Binding-site contacts:
Ligand atom C3 contacts residue ASN6 of chain 1.B at 4.1 Å.
Ligand atom C4 contacts residue ASN6 of chain 1.B at 4.1 Å.
Ligand atom N contacts residue ASN6 of chain 1.B at 3.8 Å.
Ligand atom C4 contacts residue THR3 of chain 1.B at 3.5 Å.
Ligand atom C3 contacts residue LEU5 of chain 1.B at 3.9 Å (hydrophobic).
Ligand atom C4 contacts residue LEU5 of chain 1.B at 3.8 Å (hydrophobic).
Ligand atom N contacts residue PRO7 of chain 1.B at 4.1 Å.
Ligand atom C3 contacts residue THR3 of chain 1.B at 3.8 Å.
Ligand atom C2 contacts residue ASN6 of chain 1.B at 3.7 Å.
Ligand atom C6 contacts residue LEU5 of chain 1.B at 4.2 Å (hydrophobic).
Ligand atom C2 contacts residue LEU5 of chain 1.B at 4.3 Å (hydrophobic).
Ligand atom N1 contacts residue ASN6 of chain 1.B at 3.6 Å.
Ligand atom C6 contacts residue ASN6 of chain 1.B at 3.8 Å.
Ligand atom C5 contacts residue LEU5 of chain 1.B at 3.9 Å (hydrophobic).
Ligand atom C5 contacts residue LEU4 of chain 1.B at 3.4 Å (hydrophobic).
Ligand atom N1 contacts residue LEU5 of chain 1.B at 4.4 Å.
Ligand atom C4 contacts residue LEU4 of chain 1.B at 3.6 Å (hydrophobic).
Ligand atom C5 contacts residue ASN6 of chain 1.B at 3.9 Å.

Sequence of chain 1.B:
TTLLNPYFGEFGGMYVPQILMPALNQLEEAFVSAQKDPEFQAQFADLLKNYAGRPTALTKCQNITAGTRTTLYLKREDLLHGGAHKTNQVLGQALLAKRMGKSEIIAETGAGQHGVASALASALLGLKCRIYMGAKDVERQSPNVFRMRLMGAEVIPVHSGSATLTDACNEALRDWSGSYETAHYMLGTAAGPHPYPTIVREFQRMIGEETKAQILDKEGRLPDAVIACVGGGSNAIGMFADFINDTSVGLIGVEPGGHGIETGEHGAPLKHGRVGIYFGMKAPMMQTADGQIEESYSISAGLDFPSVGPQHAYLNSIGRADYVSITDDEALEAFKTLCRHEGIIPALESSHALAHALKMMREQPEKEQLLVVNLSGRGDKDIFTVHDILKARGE

This protein binds this small molecule.
Small molecule (SMILES): Nc1cccc[nH+]1